Sequence of chain 1.A:
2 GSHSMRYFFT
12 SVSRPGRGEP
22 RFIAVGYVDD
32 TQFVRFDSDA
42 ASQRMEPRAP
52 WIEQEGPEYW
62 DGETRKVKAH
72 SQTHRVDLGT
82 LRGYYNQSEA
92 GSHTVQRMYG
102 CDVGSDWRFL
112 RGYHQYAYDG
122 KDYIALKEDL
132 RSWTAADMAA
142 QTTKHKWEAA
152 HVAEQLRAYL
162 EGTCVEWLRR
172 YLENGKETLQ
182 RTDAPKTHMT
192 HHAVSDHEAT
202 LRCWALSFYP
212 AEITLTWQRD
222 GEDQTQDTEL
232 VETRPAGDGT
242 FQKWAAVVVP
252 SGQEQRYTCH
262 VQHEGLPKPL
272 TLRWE

Binding-site contacts:
Ligand atom CE2 contacts residue ASN51 of chain 1.E at 3.4 Å.
Ligand atom N contacts residue TYR100 of chain 1.A at 3.0 Å (h-bond).
Ligand atom CG2 contacts residue TYR124 of chain 1.A at 3.2 Å (hydrophobic).
Ligand atom O contacts residue TYR85 of chain 1.A at 2.9 Å (h-bond).
Ligand atom CB contacts residue GLY98 of chain 1.E at 3.3 Å.
Ligand atom O contacts residue SER101 of chain 1.E at 3.2 Å (h-bond).
Ligand atom NE2 contacts residue ASP32 of chain 1.D at 3.1 Å (salt-bridge).
Ligand atom OH contacts residue THR74 of chain 1.A at 3.4 Å.
Ligand atom O contacts residue HIS71 of chain 1.A at 3.1 Å.
Ligand atom CG2 contacts residue THR144 of chain 1.A at 3.3 Å.
Ligand atom CG contacts residue ASP32 of chain 1.D at 3.4 Å.
Ligand atom NE2 contacts residue TYR160 of chain 1.A at 3.2 Å.
Ligand atom N contacts residue TYR172 of chain 1.A at 2.7 Å (h-bond).
Ligand atom O contacts residue TYR160 of chain 1.A at 2.7 Å (h-bond).
Ligand atom NE2 contacts residue TYR49 of chain 1.E at 2.9 Å (h-bond).
Ligand atom N contacts residue SER101 of chain 1.E at 2.9 Å (h-bond).
Ligand atom O contacts residue TRP148 of chain 1.A at 2.8 Å (h-bond).
Ligand atom N contacts residue TYR8 of chain 1.A at 2.7 Å (h-bond).
Ligand atom O contacts residue THR144 of chain 1.A at 2.3 Å (h-bond).
Ligand atom CG1 contacts residue ASP78 of chain 1.A at 3.2 Å.
Ligand atom OE1 contacts residue LEU157 of chain 1.A at 3.2 Å.
Ligand atom N contacts residue ARG99 of chain 1.E at 3.1 Å (salt-bridge).
Ligand atom C contacts residue THR144 of chain 1.A at 3.3 Å.
Ligand atom CA contacts residue TYR8 of chain 1.A at 3.3 Å (hydrophobic).
Ligand atom OG contacts residue GLY97 of chain 1.D at 3.2 Å.
Ligand atom N contacts residue GLU64 of chain 1.A at 2.9 Å (salt-bridge).
Ligand atom OXT contacts residue LYS147 of chain 1.A at 3.0 Å (salt-bridge).
Ligand atom OG contacts residue ASN98 of chain 1.D at 2.7 Å (h-bond).
Ligand atom CD2 contacts residue ASN51 of chain 1.E at 3.3 Å.
Ligand atom NH1 contacts residue SER29 of chain 1.D at 2.3 Å (h-bond).
Ligand atom CD contacts residue TRP168 of chain 1.A at 3.3 Å (hydrophobic).
Ligand atom O contacts residue ALA100 of chain 1.E at 3.3 Å.
Ligand atom N contacts residue ASP78 of chain 1.A at 2.8 Å (salt-bridge).
Ligand atom OG1 contacts residue ARG98 of chain 1.A at 3.0 Å (salt-bridge).
Ligand atom C contacts residue TYR8 of chain 1.A at 3.4 Å (hydrophobic).
Ligand atom CD1 contacts residue MET46 of chain 1.A at 3.3 Å (hydrophobic).
Ligand atom O contacts residue HIS71 of chain 1.A at 2.7 Å (h-bond).
Ligand atom CD2 contacts residue PHE10 of chain 1.A at 3.5 Å (hydrophobic).
Ligand atom CB contacts residue ASP78 of chain 1.A at 3.2 Å.
Ligand atom NE contacts residue GLU64 of chain 1.A at 3.1 Å (salt-bridge).

Sequence of chain 1.D:
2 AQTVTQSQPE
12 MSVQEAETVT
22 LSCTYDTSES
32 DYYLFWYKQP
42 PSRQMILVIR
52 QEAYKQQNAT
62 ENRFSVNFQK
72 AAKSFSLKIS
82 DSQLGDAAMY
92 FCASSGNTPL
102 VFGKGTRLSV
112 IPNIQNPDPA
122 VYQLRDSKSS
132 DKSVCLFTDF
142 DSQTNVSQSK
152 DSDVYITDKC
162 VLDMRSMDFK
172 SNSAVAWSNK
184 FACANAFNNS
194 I

The small molecule below binds the protein below.
Small molecule (SMILES): CC(C)C[C@H](NC(=O)[C@H](CO)NC(=O)[C@H](CCC(N)=O)NC(=O)[C@H](CC(C)C)NC(=O)[C@@H](N)CCCN=C(N)N)C(=O)N[C@@H](CCC(N)=O)C(=O)N[C@H](C(=O)N[C@@H](Cc1ccc(O)cc1)C(=O)N[C@H](C(=O)O)C(C)C)[C@@H](C)O

Sequence of chain 1.E:
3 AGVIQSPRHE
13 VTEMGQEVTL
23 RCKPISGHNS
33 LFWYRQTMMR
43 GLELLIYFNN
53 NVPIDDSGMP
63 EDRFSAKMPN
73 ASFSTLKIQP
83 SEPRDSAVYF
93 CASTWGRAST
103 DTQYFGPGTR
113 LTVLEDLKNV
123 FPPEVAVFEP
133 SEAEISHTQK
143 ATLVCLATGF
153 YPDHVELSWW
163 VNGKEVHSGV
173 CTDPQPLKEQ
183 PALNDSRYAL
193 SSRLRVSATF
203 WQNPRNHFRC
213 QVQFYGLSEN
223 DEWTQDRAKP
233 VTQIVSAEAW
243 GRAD